This protein binds this small molecule.
Small molecule (SMILES): C=C1[C@H](O)CC(=C/C=C2\CCC[C@]3(C)[C@@H]([C@H](C)CCCO)CC[C@@H]23)C[C@H]1O

Sequence of chain 1.A:
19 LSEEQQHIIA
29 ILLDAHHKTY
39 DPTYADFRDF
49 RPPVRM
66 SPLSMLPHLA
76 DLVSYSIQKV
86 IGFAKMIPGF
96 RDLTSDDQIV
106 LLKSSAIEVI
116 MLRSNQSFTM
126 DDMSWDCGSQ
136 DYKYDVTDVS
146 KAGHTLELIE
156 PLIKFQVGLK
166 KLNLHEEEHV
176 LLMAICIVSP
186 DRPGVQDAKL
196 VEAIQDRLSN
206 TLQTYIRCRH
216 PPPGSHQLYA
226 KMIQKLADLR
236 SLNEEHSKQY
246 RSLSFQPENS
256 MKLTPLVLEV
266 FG

Binding-site contacts:
Ligand atom C4 contacts residue CYS132 of chain 1.A at 3.3 Å (hydrophobic).
Ligand atom C1 contacts residue ARG118 of chain 1.A at 4.0 Å.
Ligand atom C15 contacts residue ILE115 of chain 1.A at 4.0 Å (hydrophobic).
Ligand atom C3 contacts residue CYS132 of chain 1.A at 3.7 Å (hydrophobic).
Ligand atom C7 contacts residue TRP130 of chain 1.A at 3.9 Å (hydrophobic).
Ligand atom C4 contacts residue SER122 of chain 1.A at 3.9 Å.
Ligand atom C24 contacts residue VAL78 of chain 1.A at 3.8 Å (hydrophobic).
Ligand atom O2 contacts residue SER122 of chain 1.A at 2.7 Å (h-bond).
Ligand atom C10 contacts residue SER81 of chain 1.A at 3.9 Å.
Ligand atom C24 contacts residue HIS241 of chain 1.A at 3.4 Å.
Ligand atom O3 contacts residue HIS149 of chain 1.A at 3.6 Å (h-bond).
Ligand atom C11 contacts residue VAL144 of chain 1.A at 3.5 Å (hydrophobic).
Ligand atom C28 contacts residue ARG118 of chain 1.A at 3.5 Å.
Ligand atom O1 contacts residue SER81 of chain 1.A at 2.9 Å (h-bond).
Ligand atom C23 contacts residue ILE112 of chain 1.A at 3.8 Å (hydrophobic).
Ligand atom C5 contacts residue SER119 of chain 1.A at 3.8 Å.
Ligand atom C17 contacts residue LEU157 of chain 1.A at 4.0 Å (hydrophobic).
Ligand atom C8 contacts residue TRP130 of chain 1.A at 3.8 Å (hydrophobic).
Ligand atom C5 contacts residue LEU77 of chain 1.A at 4.0 Å (hydrophobic).
Ligand atom C1 contacts residue SER119 of chain 1.A at 3.8 Å.
Ligand atom C4 contacts residue PHE45 of chain 1.A at 4.0 Å (hydrophobic).
Ligand atom C7 contacts residue SER119 of chain 1.A at 3.2 Å.
Ligand atom O3 contacts residue HIS241 of chain 1.A at 2.6 Å (h-bond).
Ligand atom C28 contacts residue TYR38 of chain 1.A at 3.6 Å (hydrophobic).
Ligand atom C3 contacts residue SER122 of chain 1.A at 3.8 Å.
Ligand atom O2 contacts residue SER119 of chain 1.A at 3.7 Å.
Ligand atom C3 contacts residue TYR38 of chain 1.A at 3.7 Å (hydrophobic).
Ligand atom O1 contacts residue ARG118 of chain 1.A at 3.4 Å.
Ligand atom O2 contacts residue TYR38 of chain 1.A at 2.9 Å (h-bond).
Ligand atom C10 contacts residue SER119 of chain 1.A at 3.8 Å.
Ligand atom C12 contacts residue VAL144 of chain 1.A at 3.2 Å (hydrophobic).
Ligand atom C6 contacts residue SER119 of chain 1.A at 3.5 Å.
Ligand atom C23 contacts residue HIS149 of chain 1.A at 3.9 Å.
Ligand atom C1 contacts residue SER81 of chain 1.A at 3.9 Å.
Ligand atom C3 contacts residue TYR42 of chain 1.A at 4.0 Å (hydrophobic).
Ligand atom C23 contacts residue HIS241 of chain 1.A at 3.1 Å.
Ligand atom C24 contacts residue ILE112 of chain 1.A at 3.9 Å (hydrophobic).
Ligand atom C6 contacts residue TRP130 of chain 1.A at 3.7 Å (hydrophobic).
Ligand atom C14 contacts residue TRP130 of chain 1.A at 3.9 Å (hydrophobic).
Ligand atom C9 contacts residue TRP130 of chain 1.A at 3.4 Å (hydrophobic).